The protein below binds the small molecule below.
Small molecule (SMILES): CC(=O)N[C@H]1[C@H](O[C@H]2[C@H](O)[C@@H](NC(C)=O)CO[C@@H]2CO)O[C@H](CO)[C@@H](O)[C@@H]1O

Binding-site contacts:
Ligand atom O5 contacts residue THR156 of chain 1.C at 4.0 Å.
Ligand atom O7 contacts residue GLY150 of chain 1.C at 4.2 Å.
Ligand atom O5 contacts residue ASN154 of chain 1.C at 4.1 Å.
Ligand atom C1 contacts residue THR156 of chain 1.C at 4.2 Å.
Ligand atom C6 contacts residue THR156 of chain 1.C at 3.7 Å.
Ligand atom O7 contacts residue VAL153 of chain 1.C at 4.1 Å.
Ligand atom C8 contacts residue ASN154 of chain 1.C at 2.3 Å.
Ligand atom C7 contacts residue ASN154 of chain 1.C at 2.2 Å.
Ligand atom O6 contacts residue THR156 of chain 1.C at 2.7 Å (h-bond).
Ligand atom O7 contacts residue ASN154 of chain 1.C at 2.1 Å (h-bond).
Ligand atom C5 contacts residue THR156 of chain 1.C at 4.1 Å.
Ligand atom C1 contacts residue ASN154 of chain 1.C at 3.0 Å.
Ligand atom C2 contacts residue ASN154 of chain 1.C at 3.6 Å.
Ligand atom N2 contacts residue ASN154 of chain 1.C at 3.2 Å (h-bond).

Sequence of chain 1.C:
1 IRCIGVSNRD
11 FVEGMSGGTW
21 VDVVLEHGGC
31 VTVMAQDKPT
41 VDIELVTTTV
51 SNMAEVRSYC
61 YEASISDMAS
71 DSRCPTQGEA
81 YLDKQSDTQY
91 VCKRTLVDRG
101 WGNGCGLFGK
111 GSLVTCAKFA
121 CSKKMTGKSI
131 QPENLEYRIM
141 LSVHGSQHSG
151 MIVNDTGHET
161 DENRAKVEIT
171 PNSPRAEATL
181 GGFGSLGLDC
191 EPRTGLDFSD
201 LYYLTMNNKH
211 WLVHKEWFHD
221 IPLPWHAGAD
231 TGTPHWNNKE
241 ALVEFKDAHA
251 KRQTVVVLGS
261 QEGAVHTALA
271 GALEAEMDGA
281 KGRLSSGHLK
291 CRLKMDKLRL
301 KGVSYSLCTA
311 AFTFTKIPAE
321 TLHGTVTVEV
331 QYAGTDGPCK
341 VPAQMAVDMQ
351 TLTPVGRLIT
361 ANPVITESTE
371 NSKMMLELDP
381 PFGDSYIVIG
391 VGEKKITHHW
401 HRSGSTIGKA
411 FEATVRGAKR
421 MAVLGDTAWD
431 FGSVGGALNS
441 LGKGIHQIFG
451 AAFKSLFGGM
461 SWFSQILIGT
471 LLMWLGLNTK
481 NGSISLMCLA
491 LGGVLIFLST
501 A